A small-molecule ligand and the protein it binds are described below.
Small molecule (SMILES): Nc1ccn([C@H]2C[C@H](O[P](=O)(O)OC[C@H]3O[C@@H](n4ccc(N)nc4=O)C[C@@H]3O[P](=O)(O)OC[C@H]3O[C@@H](n4cnc5c(=O)[nH]c(N)nc54)C[C@@H]3O[P](=O)(O)OC[C@H]3O[C@@H](n4cnc5c(=O)[nH]c(N)nc54)C[C@@H]3O)[C@@H](COP(=O)=O)O2)c(=O)n1

Binding-site contacts:
Ligand atom C6 contacts residue LYS67 of chain 1.A at 3.8 Å.
Ligand atom OP1 contacts residue ARG13 of chain 1.A at 3.9 Å.
Ligand atom P contacts residue ARG13 of chain 1.A at 3.4 Å.
Ligand atom C2' contacts residue LYS67 of chain 1.A at 3.7 Å.
Ligand atom C5' contacts residue TRP71 of chain 1.A at 3.7 Å (hydrophobic).
Ligand atom OP1 contacts residue LYS6 of chain 1.F at 4.0 Å.
Ligand atom P contacts residue THR114 of chain 1.E at 3.2 Å.
Ligand atom OP2 contacts residue ARG112 of chain 1.E at 2.6 Å (salt-bridge).
Ligand atom OP2 contacts residue TYR183 of chain 1.A at 3.2 Å.
Ligand atom C3' contacts residue TYR183 of chain 1.A at 3.7 Å (hydrophobic).
Ligand atom C5 contacts residue LYS67 of chain 1.A at 4.0 Å.
Ligand atom C2 contacts residue TYR125 of chain 1.A at 3.7 Å (hydrophobic).
Ligand atom O3' contacts residue ASN11 of chain 1.A at 3.5 Å (h-bond).
Ligand atom C8 contacts residue LYS67 of chain 1.A at 3.3 Å.
Ligand atom OP2 contacts residue THR114 of chain 1.E at 2.3 Å (h-bond).
Ligand atom N9 contacts residue TYR125 of chain 1.A at 4.0 Å.
Ligand atom N3 contacts residue TYR125 of chain 1.A at 3.8 Å.
Ligand atom C2' contacts residue TYR125 of chain 1.A at 3.8 Å (hydrophobic).
Ligand atom C3' contacts residue ARG13 of chain 1.A at 4.1 Å.
Ligand atom C2' contacts residue TYR183 of chain 1.A at 3.9 Å (hydrophobic).
Ligand atom C4 contacts residue TYR125 of chain 1.A at 4.0 Å (hydrophobic).
Ligand atom O5' contacts residue TYR183 of chain 1.A at 4.0 Å.
Ligand atom N1 contacts residue TYR125 of chain 1.A at 4.0 Å.
Ligand atom OP1 contacts residue TRP71 of chain 1.A at 3.4 Å.
Ligand atom OP1 contacts residue THR114 of chain 1.E at 3.5 Å (h-bond).
Ligand atom OP2 contacts residue ARG13 of chain 1.A at 2.2 Å (salt-bridge).
Ligand atom N2 contacts residue TYR125 of chain 1.A at 3.8 Å.
Ligand atom OP2 contacts residue TYR121 of chain 1.A at 3.1 Å.
Ligand atom C8 contacts residue TYR183 of chain 1.A at 3.7 Å (hydrophobic).
Ligand atom O3' contacts residue ARG13 of chain 1.A at 4.0 Å.
Ligand atom O6 contacts residue TYR125 of chain 1.A at 4.2 Å.
Ligand atom P contacts residue ARG112 of chain 1.E at 4.0 Å.
Ligand atom O6 contacts residue LYS67 of chain 1.A at 4.1 Å.
Ligand atom P contacts residue TYR121 of chain 1.A at 4.2 Å.
Ligand atom C5 contacts residue TYR125 of chain 1.A at 4.0 Å (hydrophobic).
Ligand atom C4' contacts residue ASN11 of chain 1.A at 4.2 Å.
Ligand atom N7 contacts residue LYS67 of chain 1.A at 3.0 Å (salt-bridge).
Ligand atom C6 contacts residue TYR125 of chain 1.A at 4.0 Å (hydrophobic).
Ligand atom O6 contacts residue SER123 of chain 1.A at 3.9 Å.
Ligand atom O3' contacts residue THR114 of chain 1.E at 3.6 Å.

Sequence of chain 1.E:
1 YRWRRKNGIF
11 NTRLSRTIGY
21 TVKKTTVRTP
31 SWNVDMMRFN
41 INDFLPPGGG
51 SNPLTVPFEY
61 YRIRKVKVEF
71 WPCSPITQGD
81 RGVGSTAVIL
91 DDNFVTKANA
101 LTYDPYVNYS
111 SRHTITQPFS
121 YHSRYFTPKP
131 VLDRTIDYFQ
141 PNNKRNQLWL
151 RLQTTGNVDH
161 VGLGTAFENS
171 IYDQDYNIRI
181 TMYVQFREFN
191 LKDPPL

Sequence of chain 1.A:
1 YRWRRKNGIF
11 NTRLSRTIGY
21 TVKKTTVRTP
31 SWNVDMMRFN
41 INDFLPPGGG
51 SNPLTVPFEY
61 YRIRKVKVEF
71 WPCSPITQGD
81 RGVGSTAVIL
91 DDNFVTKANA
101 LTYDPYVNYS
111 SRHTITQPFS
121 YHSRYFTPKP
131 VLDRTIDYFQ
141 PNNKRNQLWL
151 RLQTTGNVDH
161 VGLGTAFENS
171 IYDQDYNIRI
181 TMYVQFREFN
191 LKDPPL

Sequence of chain 1.F:
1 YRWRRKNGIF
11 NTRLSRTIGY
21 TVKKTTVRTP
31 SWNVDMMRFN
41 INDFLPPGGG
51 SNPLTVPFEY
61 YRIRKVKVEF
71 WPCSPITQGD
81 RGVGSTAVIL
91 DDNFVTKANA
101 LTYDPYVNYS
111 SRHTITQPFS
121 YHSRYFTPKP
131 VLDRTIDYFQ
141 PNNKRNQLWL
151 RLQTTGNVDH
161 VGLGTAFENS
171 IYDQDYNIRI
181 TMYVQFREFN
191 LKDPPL